This small molecule binds to this protein.
Small molecule (SMILES): Nc1ccccc1N1CCN(CCO)CC1

Sequence of chain 1.A:
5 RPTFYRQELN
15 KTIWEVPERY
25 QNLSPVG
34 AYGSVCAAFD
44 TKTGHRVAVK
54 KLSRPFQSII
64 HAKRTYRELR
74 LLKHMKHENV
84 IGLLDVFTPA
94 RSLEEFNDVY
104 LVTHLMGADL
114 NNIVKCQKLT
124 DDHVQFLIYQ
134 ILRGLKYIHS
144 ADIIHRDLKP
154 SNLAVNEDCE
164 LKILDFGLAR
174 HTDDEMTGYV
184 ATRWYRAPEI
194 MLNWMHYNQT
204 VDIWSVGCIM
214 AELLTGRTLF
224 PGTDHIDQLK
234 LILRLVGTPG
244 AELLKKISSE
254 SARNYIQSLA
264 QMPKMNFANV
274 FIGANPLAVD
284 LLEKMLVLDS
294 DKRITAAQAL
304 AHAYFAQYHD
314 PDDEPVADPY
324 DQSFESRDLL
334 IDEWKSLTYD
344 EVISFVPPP

Binding-site contacts:
Ligand atom C5 contacts residue LYS165 of chain 1.A at 3.8 Å.
Ligand atom N2 contacts residue ASN159 of chain 1.A at 3.7 Å.
Ligand atom C1 contacts residue HIS107 of chain 1.A at 4.2 Å.
Ligand atom C8 contacts residue MET109 of chain 1.A at 3.8 Å (hydrophobic).
Ligand atom C7 contacts residue ASN159 of chain 1.A at 3.9 Å.
Ligand atom C7 contacts residue LYS165 of chain 1.A at 4.2 Å.
Ligand atom C8 contacts residue GLU163 of chain 1.A at 4.4 Å.
Ligand atom C6 contacts residue ASN159 of chain 1.A at 3.8 Å.
Ligand atom C6 contacts residue GLU163 of chain 1.A at 3.9 Å.
Ligand atom C7 contacts residue ALA157 of chain 1.A at 3.9 Å (hydrophobic).
Ligand atom C contacts residue HIS107 of chain 1.A at 3.3 Å.
Ligand atom O contacts residue ARG49 of chain 1.A at 3.1 Å (salt-bridge).
Ligand atom C10 contacts residue LYS165 of chain 1.A at 4.4 Å.
Ligand atom C8 contacts residue ASN159 of chain 1.A at 4.0 Å.
Ligand atom C9 contacts residue ASN159 of chain 1.A at 4.0 Å.
Ligand atom C4 contacts residue ASN159 of chain 1.A at 4.1 Å.
Ligand atom O contacts residue HIS107 of chain 1.A at 2.8 Å (h-bond).
Ligand atom C6 contacts residue LEU164 of chain 1.A at 4.5 Å (hydrophobic).
Ligand atom C7 contacts residue GLU163 of chain 1.A at 3.4 Å.
Ligand atom C6 contacts residue LYS165 of chain 1.A at 3.9 Å.
Ligand atom C5 contacts residue ASN159 of chain 1.A at 3.6 Å.
Ligand atom C8 contacts residue ALA157 of chain 1.A at 4.1 Å (hydrophobic).
Ligand atom C7 contacts residue LEU164 of chain 1.A at 4.4 Å (hydrophobic).
Ligand atom C11 contacts residue HIS107 of chain 1.A at 3.7 Å.
Ligand atom C4 contacts residue LYS165 of chain 1.A at 4.4 Å.
Ligand atom C3 contacts residue LEU108 of chain 1.A at 4.1 Å (hydrophobic).
Ligand atom C contacts residue ARG49 of chain 1.A at 4.0 Å.
Ligand atom O contacts residue HIS48 of chain 1.A at 3.5 Å.
Ligand atom N contacts residue HIS107 of chain 1.A at 3.9 Å.
Ligand atom N2 contacts residue GLU163 of chain 1.A at 4.1 Å.
Ligand atom N2 contacts residue LYS165 of chain 1.A at 3.9 Å.
Ligand atom C8 contacts residue VAL158 of chain 1.A at 4.1 Å (hydrophobic).
Ligand atom C9 contacts residue MET109 of chain 1.A at 3.7 Å (hydrophobic).
Ligand atom C7 contacts residue VAL158 of chain 1.A at 4.3 Å (hydrophobic).
Ligand atom C contacts residue HIS48 of chain 1.A at 3.7 Å.
Ligand atom C10 contacts residue HIS107 of chain 1.A at 4.1 Å.